Sequence of chain 1.A:
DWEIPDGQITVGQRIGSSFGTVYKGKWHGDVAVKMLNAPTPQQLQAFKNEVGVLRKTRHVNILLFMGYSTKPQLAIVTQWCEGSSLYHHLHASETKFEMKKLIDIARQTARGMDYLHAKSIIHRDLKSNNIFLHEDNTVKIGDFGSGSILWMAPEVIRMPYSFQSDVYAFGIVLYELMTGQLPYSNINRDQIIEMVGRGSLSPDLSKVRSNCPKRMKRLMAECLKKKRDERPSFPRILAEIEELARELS

Binding-site contacts:
Ligand atom C11 contacts residue LEU75 of chain 1.A at 3.5 Å (hydrophobic).
Ligand atom F26 contacts residue ASP155 of chain 1.A at 3.6 Å.
Ligand atom F26 contacts residue HIS135 of chain 1.A at 2.9 Å.
Ligand atom F27 contacts residue ILE153 of chain 1.A at 3.6 Å.
Ligand atom N35 contacts residue ALA42 of chain 1.A at 3.3 Å.
Ligand atom C16 contacts residue THR90 of chain 1.A at 3.7 Å.
Ligand atom C10 contacts residue LEU75 of chain 1.A at 3.9 Å (hydrophobic).
Ligand atom C29 contacts residue PHE156 of chain 1.A at 3.7 Å (hydrophobic).
Ligand atom N35 contacts residue GLN91 of chain 1.A at 3.0 Å (h-bond).
Ligand atom C16 contacts residue ILE88 of chain 1.A at 3.5 Å (hydrophobic).
Ligand atom N31 contacts residue PHE144 of chain 1.A at 3.7 Å.
Ligand atom F26 contacts residue GLY154 of chain 1.A at 3.2 Å.
Ligand atom C03 contacts residue PHE156 of chain 1.A at 3.7 Å (hydrophobic).
Ligand atom C20 contacts residue GLY154 of chain 1.A at 3.6 Å.
Ligand atom C34 contacts residue ALA42 of chain 1.A at 3.7 Å (hydrophobic).
Ligand atom N12 contacts residue ASP155 of chain 1.A at 3.0 Å (salt-bridge).
Ligand atom C21 contacts residue ASP155 of chain 1.A at 3.9 Å.
Ligand atom F28 contacts residue LEU128 of chain 1.A at 3.9 Å.
Ligand atom F28 contacts residue HIS135 of chain 1.A at 3.4 Å.
Ligand atom C24 contacts residue ASP155 of chain 1.A at 3.5 Å.
Ligand atom C18 contacts residue LYS44 of chain 1.A at 3.5 Å.
Ligand atom C14 contacts residue LEU66 of chain 1.A at 3.5 Å (hydrophobic).
Ligand atom C06 contacts residue PHE156 of chain 1.A at 3.5 Å (hydrophobic).
Ligand atom C18 contacts residue THR90 of chain 1.A at 3.7 Å.
Ligand atom C20 contacts residue ASP155 of chain 1.A at 3.2 Å.
Ligand atom C24 contacts residue GLU62 of chain 1.A at 3.6 Å.
Ligand atom C17 contacts residue ILE88 of chain 1.A at 3.4 Å (hydrophobic).
Ligand atom C32 contacts residue TRP92 of chain 1.A at 3.9 Å (hydrophobic).
Ligand atom N33 contacts residue TRP92 of chain 1.A at 3.8 Å.
Ligand atom C13 contacts residue ASP155 of chain 1.A at 3.7 Å.
Ligand atom N05 contacts residue PHE156 of chain 1.A at 3.4 Å.
Ligand atom C19 contacts residue ASP155 of chain 1.A at 3.4 Å.
Ligand atom C17 contacts residue LYS44 of chain 1.A at 3.5 Å.
Ligand atom C17 contacts residue THR90 of chain 1.A at 3.5 Å.
Ligand atom C25 contacts residue HIS135 of chain 1.A at 3.7 Å.
Ligand atom N04 contacts residue PHE156 of chain 1.A at 3.7 Å.
Ligand atom N35 contacts residue THR90 of chain 1.A at 3.1 Å (h-bond).
Ligand atom N33 contacts residue CYS93 of chain 1.A at 3.1 Å (h-bond).
Ligand atom C32 contacts residue CYS93 of chain 1.A at 3.2 Å (hydrophobic).
Ligand atom C11 contacts residue ASP155 of chain 1.A at 3.8 Å.

The protein below binds the small molecule below.
Small molecule (SMILES): CC(C)n1nc(C#Cc2cccc3cc(-c4cccc(C(F)(F)F)c4)ncc23)c2c(N)ncnc21